This protein binds this small molecule.
Small molecule (SMILES): CC(=O)N[C@@H]1[C@@H](O)[C@H](O)[C@@H](CO)O[C@H]1O

Sequence of chain 1.C:
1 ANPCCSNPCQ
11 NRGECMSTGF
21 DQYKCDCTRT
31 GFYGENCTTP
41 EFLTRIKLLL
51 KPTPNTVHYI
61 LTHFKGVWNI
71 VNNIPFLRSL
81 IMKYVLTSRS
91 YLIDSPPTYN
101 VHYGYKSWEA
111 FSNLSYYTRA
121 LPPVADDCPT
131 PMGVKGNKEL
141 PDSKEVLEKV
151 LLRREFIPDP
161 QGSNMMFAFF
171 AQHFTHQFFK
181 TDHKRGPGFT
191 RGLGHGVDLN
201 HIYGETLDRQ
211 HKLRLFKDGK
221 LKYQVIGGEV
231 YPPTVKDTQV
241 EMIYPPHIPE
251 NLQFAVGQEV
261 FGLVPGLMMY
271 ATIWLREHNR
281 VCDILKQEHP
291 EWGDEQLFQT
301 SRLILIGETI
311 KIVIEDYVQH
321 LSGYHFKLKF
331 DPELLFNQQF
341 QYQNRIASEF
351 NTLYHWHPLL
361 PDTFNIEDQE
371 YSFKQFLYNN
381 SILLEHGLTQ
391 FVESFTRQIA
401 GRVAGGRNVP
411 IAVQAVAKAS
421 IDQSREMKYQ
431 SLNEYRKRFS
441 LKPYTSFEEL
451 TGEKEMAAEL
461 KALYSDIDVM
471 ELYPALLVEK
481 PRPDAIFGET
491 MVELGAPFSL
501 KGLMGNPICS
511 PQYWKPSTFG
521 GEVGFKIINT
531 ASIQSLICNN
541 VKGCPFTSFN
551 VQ

Binding-site contacts:
Ligand atom C4 contacts residue ASN36 of chain 1.C at 4.3 Å.
Ligand atom C8 contacts residue SER6 of chain 1.C at 3.4 Å.
Ligand atom O6 contacts residue GLU35 of chain 1.C at 3.6 Å.
Ligand atom C1 contacts residue TYR23 of chain 1.C at 3.9 Å (hydrophobic).
Ligand atom C7 contacts residue PRO8 of chain 1.C at 4.4 Å (hydrophobic).
Ligand atom C1 contacts residue ASN36 of chain 1.C at 1.4 Å.
Ligand atom C8 contacts residue PRO8 of chain 1.C at 4.0 Å (hydrophobic).
Ligand atom O5 contacts residue TYR23 of chain 1.C at 4.3 Å.
Ligand atom C2 contacts residue ASN36 of chain 1.C at 2.7 Å.
Ligand atom O5 contacts residue GLU35 of chain 1.C at 3.3 Å (salt-bridge).
Ligand atom O5 contacts residue ASN36 of chain 1.C at 2.3 Å (h-bond).
Ligand atom C2 contacts residue TYR23 of chain 1.C at 3.3 Å (hydrophobic).
Ligand atom C3 contacts residue ASN36 of chain 1.C at 3.9 Å.
Ligand atom N2 contacts residue TYR23 of chain 1.C at 3.6 Å (h-bond).
Ligand atom C6 contacts residue GLU35 of chain 1.C at 3.2 Å.
Ligand atom C7 contacts residue TYR23 of chain 1.C at 4.5 Å (hydrophobic).
Ligand atom N2 contacts residue ASN36 of chain 1.C at 3.1 Å (h-bond).
Ligand atom N2 contacts residue PRO8 of chain 1.C at 4.0 Å.
Ligand atom C5 contacts residue GLU35 of chain 1.C at 3.6 Å.
Ligand atom C1 contacts residue GLU35 of chain 1.C at 4.4 Å.
Ligand atom C7 contacts residue ASN36 of chain 1.C at 4.4 Å.
Ligand atom C5 contacts residue ASN36 of chain 1.C at 3.6 Å.
Ligand atom C4 contacts residue GLU35 of chain 1.C at 3.9 Å.
Ligand atom C7 contacts residue SER6 of chain 1.C at 4.5 Å.